Sequence of chain 1.A:
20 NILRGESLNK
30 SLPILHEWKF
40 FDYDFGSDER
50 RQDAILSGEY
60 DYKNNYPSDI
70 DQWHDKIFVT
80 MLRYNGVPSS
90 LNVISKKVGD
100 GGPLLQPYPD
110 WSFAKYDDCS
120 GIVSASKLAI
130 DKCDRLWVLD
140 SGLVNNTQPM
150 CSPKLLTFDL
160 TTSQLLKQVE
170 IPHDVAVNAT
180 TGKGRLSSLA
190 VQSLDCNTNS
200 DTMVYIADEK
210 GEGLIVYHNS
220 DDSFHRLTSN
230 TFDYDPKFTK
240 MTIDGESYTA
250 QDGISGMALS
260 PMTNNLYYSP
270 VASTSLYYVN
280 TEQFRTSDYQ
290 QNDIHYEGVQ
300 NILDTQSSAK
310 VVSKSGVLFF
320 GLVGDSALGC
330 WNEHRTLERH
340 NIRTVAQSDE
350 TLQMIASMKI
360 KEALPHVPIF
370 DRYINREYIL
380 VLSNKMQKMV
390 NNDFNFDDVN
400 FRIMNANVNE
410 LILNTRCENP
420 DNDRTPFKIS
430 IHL

This protein binds this small molecule.
Small molecule (SMILES): CC(=O)N[C@H]1[C@H](O[C@H]2[C@H](O)[C@@H](NC(C)=O)CO[C@@H]2CO)O[C@H](CO)[C@@H](O)[C@@H]1O

Binding-site contacts:
Ligand atom C8 contacts residue MET149 of chain 1.A at 4.5 Å (hydrophobic).
Ligand atom N2 contacts residue ASN144 of chain 1.A at 2.9 Å (h-bond).
Ligand atom C4 contacts residue ASN144 of chain 1.A at 4.2 Å.
Ligand atom C1 contacts residue ASN144 of chain 1.A at 1.4 Å.
Ligand atom O7 contacts residue ASN84 of chain 1.A at 3.7 Å.
Ligand atom O7 contacts residue ASN144 of chain 1.A at 3.1 Å (h-bond).
Ligand atom O4 contacts residue ASN84 of chain 1.A at 4.4 Å.
Ligand atom C5 contacts residue ASN84 of chain 1.A at 3.8 Å.
Ligand atom O5 contacts residue ASN144 of chain 1.A at 2.4 Å (h-bond).
Ligand atom C3 contacts residue ASN144 of chain 1.A at 3.8 Å.
Ligand atom C8 contacts residue ASN144 of chain 1.A at 3.9 Å.
Ligand atom N2 contacts residue GLN147 of chain 1.A at 3.7 Å.
Ligand atom C5 contacts residue ASN144 of chain 1.A at 3.7 Å.
Ligand atom C8 contacts residue VAL143 of chain 1.A at 3.6 Å (hydrophobic).
Ligand atom C8 contacts residue GLN147 of chain 1.A at 4.3 Å.
Ligand atom C2 contacts residue GLN147 of chain 1.A at 4.2 Å.
Ligand atom C6 contacts residue ASN84 of chain 1.A at 4.2 Å.
Ligand atom C2 contacts residue ASN144 of chain 1.A at 2.5 Å.
Ligand atom C7 contacts residue ASN144 of chain 1.A at 3.1 Å.
Ligand atom O7 contacts residue TYR83 of chain 1.A at 4.4 Å.